Sequence of chain 1.B:
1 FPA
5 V

Sequence of chain 1.A:
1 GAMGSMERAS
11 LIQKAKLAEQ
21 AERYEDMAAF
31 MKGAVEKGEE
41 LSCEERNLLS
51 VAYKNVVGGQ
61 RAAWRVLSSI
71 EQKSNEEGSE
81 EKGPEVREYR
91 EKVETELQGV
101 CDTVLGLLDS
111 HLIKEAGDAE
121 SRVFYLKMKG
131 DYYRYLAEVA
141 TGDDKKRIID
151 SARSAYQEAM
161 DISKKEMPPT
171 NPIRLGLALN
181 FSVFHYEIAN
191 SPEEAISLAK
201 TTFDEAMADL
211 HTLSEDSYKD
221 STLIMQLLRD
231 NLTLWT

Binding-site contacts:
Ligand atom C29 contacts residue ILE224 of chain 1.A at 4.1 Å (hydrophobic).
Ligand atom C19 contacts residue PRO172 of chain 1.A at 3.4 Å (hydrophobic).
Ligand atom C25 contacts residue PRO172 of chain 1.A at 3.8 Å (hydrophobic).
Ligand atom C27 contacts residue ASP220 of chain 1.A at 3.7 Å.
Ligand atom C26 contacts residue PRO172 of chain 1.A at 3.8 Å (hydrophobic).
Ligand atom N03 contacts residue VAL51 of chain 1.A at 3.8 Å.
Ligand atom C20 contacts residue VAL5 of chain 1.B at 3.8 Å (hydrophobic).
Ligand atom C27 contacts residue ILE224 of chain 1.A at 3.7 Å (hydrophobic).
Ligand atom C21 contacts residue VAL5 of chain 1.B at 3.5 Å (hydrophobic).
Ligand atom O16 contacts residue ILE173 of chain 1.A at 3.9 Å.
Ligand atom C02 contacts residue LEU48 of chain 1.A at 4.0 Å (hydrophobic).
Ligand atom S08 contacts residue GLU44 of chain 1.A at 3.7 Å.
Ligand atom C18 contacts residue PRO172 of chain 1.A at 3.6 Å (hydrophobic).
Ligand atom N01 contacts residue LEU48 of chain 1.A at 3.4 Å.
Ligand atom C11 contacts residue ASN47 of chain 1.A at 4.0 Å.
Ligand atom C13 contacts residue ASN47 of chain 1.A at 3.4 Å.
Ligand atom C22 contacts residue PHE124 of chain 1.A at 4.0 Å (hydrophobic).
Ligand atom C20 contacts residue LYS127 of chain 1.A at 3.9 Å.
Ligand atom C10 contacts residue ASN47 of chain 1.A at 3.9 Å.
Ligand atom C05 contacts residue ASN47 of chain 1.A at 3.7 Å.
Ligand atom C22 contacts residue ASN47 of chain 1.A at 3.4 Å.
Ligand atom C06 contacts residue ASN47 of chain 1.A at 3.8 Å.
Ligand atom C09 contacts residue ASN47 of chain 1.A at 3.6 Å.
Ligand atom C30 contacts residue ASN47 of chain 1.A at 3.2 Å.
Ligand atom C29 contacts residue VAL5 of chain 1.B at 3.7 Å (hydrophobic).
Ligand atom N03 contacts residue GLU19 of chain 1.A at 2.8 Å (salt-bridge).
Ligand atom C28 contacts residue LEU223 of chain 1.A at 3.9 Å (hydrophobic).
Ligand atom O16 contacts residue ASN47 of chain 1.A at 3.8 Å.
Ligand atom N14 contacts residue ASN47 of chain 1.A at 3.3 Å (h-bond).
Ligand atom C18 contacts residue ILE173 of chain 1.A at 4.0 Å (hydrophobic).
Ligand atom C28 contacts residue ILE224 of chain 1.A at 3.8 Å (hydrophobic).
Ligand atom N01 contacts residue GLU19 of chain 1.A at 2.8 Å (salt-bridge).
Ligand atom C26 contacts residue ASP220 of chain 1.A at 3.9 Å.
Ligand atom C11 contacts residue CYS43 of chain 1.A at 4.0 Å (hydrophobic).
Ligand atom C19 contacts residue VAL5 of chain 1.B at 3.9 Å (hydrophobic).
Ligand atom C07 contacts residue GLU44 of chain 1.A at 4.0 Å.
Ligand atom C15 contacts residue ASN47 of chain 1.A at 3.5 Å.
Ligand atom C02 contacts residue GLU19 of chain 1.A at 3.6 Å.
Ligand atom C12 contacts residue ASN47 of chain 1.A at 3.9 Å.
Ligand atom C26 contacts residue ILE224 of chain 1.A at 3.9 Å (hydrophobic).

This small molecule binds to this protein.
Small molecule (SMILES): [H]/N=C(/N)c1cc(-c2cccc(NC(=O)C3(Oc4ccccc4)CCCCC3)c2)cs1